Binding-site contacts:
Ligand atom N6 contacts residue ASP214 of chain 2.E at 2.9 Å (salt-bridge).
Ligand atom N6 contacts residue ILE188 of chain 2.E at 3.5 Å.
Ligand atom N6 contacts residue ASP216 of chain 2.E at 2.9 Å (salt-bridge).
Ligand atom C4 contacts residue PHE170 of chain 2.E at 3.8 Å (hydrophobic).
Ligand atom N7 contacts residue VAL93 of chain 2.E at 3.6 Å.
Ligand atom C3' contacts residue SO41 of chain 2.T at 3.4 Å.
Ligand atom C8 contacts residue THR213 of chain 2.E at 3.8 Å.
Ligand atom N3 contacts residue GLY189 of chain 2.E at 3.6 Å.
Ligand atom C6 contacts residue ASP216 of chain 2.E at 3.8 Å.
Ligand atom C8 contacts residue ALA92 of chain 2.E at 3.8 Å (hydrophobic).
Ligand atom O3' contacts residue PRO67 of chain 2.E at 3.6 Å.
Ligand atom N7 contacts residue GLY94 of chain 2.E at 3.3 Å (h-bond).
Ligand atom CS contacts residue VAL270 of chain 2.F at 3.7 Å (hydrophobic).
Ligand atom C2' contacts residue SO41 of chain 2.T at 3.7 Å.
Ligand atom O2' contacts residue SO41 of chain 2.T at 2.8 Å (h-bond).
Ligand atom N1 contacts residue ILE188 of chain 2.E at 3.7 Å.
Ligand atom N7 contacts residue ASP214 of chain 2.E at 2.6 Å (salt-bridge).
Ligand atom C5' contacts residue HIS130 of chain 2.F at 3.2 Å.
Ligand atom C2 contacts residue PHE170 of chain 2.E at 3.8 Å (hydrophobic).
Ligand atom C1' contacts residue ALA92 of chain 2.E at 3.4 Å (hydrophobic).
Ligand atom C6 contacts residue ILE188 of chain 2.E at 3.6 Å (hydrophobic).
Ligand atom N1 contacts residue PHE170 of chain 2.E at 3.7 Å.
Ligand atom C4' contacts residue SO41 of chain 2.T at 3.6 Å.
Ligand atom O3' contacts residue SO41 of chain 2.T at 2.6 Å (h-bond).
Ligand atom C5 contacts residue ASP214 of chain 2.E at 3.7 Å.
Ligand atom S5' contacts residue VAL228 of chain 2.E at 3.8 Å.
Ligand atom C8 contacts residue ASP214 of chain 2.E at 3.4 Å.
Ligand atom C2 contacts residue MET190 of chain 2.E at 3.7 Å (hydrophobic).
Ligand atom O2' contacts residue GLY189 of chain 2.E at 3.8 Å.
Ligand atom CS contacts residue SER16 of chain 2.E at 3.7 Å.
Ligand atom C8 contacts residue VAL228 of chain 2.E at 3.7 Å (hydrophobic).
Ligand atom O3' contacts residue HIS59 of chain 2.E at 3.7 Å.
Ligand atom C5 contacts residue PHE170 of chain 2.E at 3.8 Å (hydrophobic).
Ligand atom N3 contacts residue MET190 of chain 2.E at 3.7 Å.
Ligand atom O2' contacts residue MET190 of chain 2.E at 3.0 Å (h-bond).
Ligand atom C5 contacts residue ILE188 of chain 2.E at 3.8 Å (hydrophobic).
Ligand atom N6 contacts residue GLY94 of chain 2.E at 3.6 Å.
Ligand atom N9 contacts residue ALA92 of chain 2.E at 3.7 Å.
Ligand atom C5 contacts residue GLY94 of chain 2.E at 3.6 Å.
Ligand atom S5' contacts residue HIS130 of chain 2.F at 3.8 Å.

Sequence of chain 2.F:
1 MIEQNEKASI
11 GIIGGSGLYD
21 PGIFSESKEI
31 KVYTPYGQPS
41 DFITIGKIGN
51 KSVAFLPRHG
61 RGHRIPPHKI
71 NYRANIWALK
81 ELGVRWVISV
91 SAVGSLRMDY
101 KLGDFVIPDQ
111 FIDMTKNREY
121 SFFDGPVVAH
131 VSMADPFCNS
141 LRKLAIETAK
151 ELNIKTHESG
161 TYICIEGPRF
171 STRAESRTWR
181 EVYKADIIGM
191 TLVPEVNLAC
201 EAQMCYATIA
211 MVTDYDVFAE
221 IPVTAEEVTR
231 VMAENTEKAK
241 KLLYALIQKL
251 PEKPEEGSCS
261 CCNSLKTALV

Sequence of chain 2.E:
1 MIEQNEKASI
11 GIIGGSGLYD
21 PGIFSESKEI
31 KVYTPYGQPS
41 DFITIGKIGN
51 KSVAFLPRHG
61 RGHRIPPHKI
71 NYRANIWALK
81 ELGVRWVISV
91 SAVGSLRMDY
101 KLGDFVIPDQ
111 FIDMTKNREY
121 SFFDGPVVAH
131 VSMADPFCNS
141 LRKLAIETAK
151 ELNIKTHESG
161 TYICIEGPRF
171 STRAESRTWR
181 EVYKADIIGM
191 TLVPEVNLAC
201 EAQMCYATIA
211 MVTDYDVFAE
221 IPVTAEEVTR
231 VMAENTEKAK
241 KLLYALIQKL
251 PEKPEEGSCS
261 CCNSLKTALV

The protein below binds the small molecule below.
Small molecule (SMILES): CSC[C@H]1O[C@@H](n2cnc3c(N)ncnc32)[C@H](O)[C@@H]1O